Binding-site contacts:
Ligand atom O6 contacts residue GLU20 of chain 1.A at 2.7 Å (salt-bridge).
Ligand atom C6 contacts residue GLU20 of chain 1.A at 3.6 Å.
Ligand atom O4 contacts residue THR71 of chain 1.A at 2.6 Å (h-bond).
Ligand atom O3 contacts residue GLN172 of chain 1.A at 3.7 Å.
Ligand atom C4 contacts residue GLN172 of chain 1.A at 3.4 Å.
Ligand atom C6 contacts residue ASP168 of chain 1.A at 3.5 Å.
Ligand atom O3 contacts residue TRP46 of chain 1.A at 3.6 Å.
Ligand atom C3 contacts residue GLY276 of chain 1.A at 3.3 Å.
Ligand atom O3 contacts residue TYR120 of chain 1.A at 2.8 Å (h-bond).
Ligand atom O2 contacts residue TRP243 of chain 1.A at 3.7 Å.
Ligand atom C3 contacts residue TYR120 of chain 1.A at 3.7 Å (hydrophobic).
Ligand atom C4 contacts residue GLU171 of chain 1.A at 3.5 Å.
Ligand atom O4 contacts residue GLN172 of chain 1.A at 2.6 Å (h-bond).
Ligand atom O4 contacts residue ASN170 of chain 1.A at 3.7 Å.
Ligand atom O6 contacts residue ASP168 of chain 1.A at 2.8 Å (salt-bridge).
Ligand atom C2 contacts residue GLU122 of chain 1.A at 3.2 Å.
Ligand atom O4 contacts residue GLY69 of chain 1.A at 3.3 Å.
Ligand atom O3 contacts residue GLY275 of chain 1.A at 3.4 Å.
Ligand atom C5 contacts residue TRP46 of chain 1.A at 3.6 Å (hydrophobic).
Ligand atom O6 contacts residue GLN172 of chain 1.A at 3.5 Å (h-bond).
Ligand atom C5 contacts residue TRP243 of chain 1.A at 3.5 Å (hydrophobic).
Ligand atom O6 contacts residue TRP46 of chain 1.A at 3.4 Å (h-bond).
Ligand atom O2 contacts residue GLY276 of chain 1.A at 3.0 Å (h-bond).
Ligand atom O5 contacts residue TRP46 of chain 1.A at 3.3 Å.
Ligand atom O2 contacts residue TRP46 of chain 1.A at 3.7 Å.
Ligand atom C6 contacts residue TRP72 of chain 1.A at 3.4 Å (hydrophobic).
Ligand atom C4 contacts residue TYR120 of chain 1.A at 3.6 Å (hydrophobic).
Ligand atom O4 contacts residue THR70 of chain 1.A at 3.3 Å (h-bond).
Ligand atom C4 contacts residue GLU20 of chain 1.A at 3.5 Å.
Ligand atom O2 contacts residue GLU122 of chain 1.A at 2.5 Å (salt-bridge).
Ligand atom O3 contacts residue THR70 of chain 1.A at 2.8 Å (h-bond).
Ligand atom C6 contacts residue GLU171 of chain 1.A at 3.6 Å.
Ligand atom O4 contacts residue TRP243 of chain 1.A at 3.5 Å.
Ligand atom O4 contacts residue TYR120 of chain 1.A at 3.8 Å.
Ligand atom C4 contacts residue THR71 of chain 1.A at 3.5 Å.
Ligand atom O4 contacts residue GLU20 of chain 1.A at 2.6 Å (salt-bridge).
Ligand atom C6 contacts residue TRP243 of chain 1.A at 3.5 Å (hydrophobic).
Ligand atom O1 contacts residue TRP243 of chain 1.A at 2.9 Å (h-bond).
Ligand atom O3 contacts residue GLY276 of chain 1.A at 3.3 Å (h-bond).
Ligand atom C2 contacts residue TRP46 of chain 1.A at 3.7 Å (hydrophobic).

The protein below binds the small molecule below.
Small molecule (SMILES): OC[C@H]1O[C@@H](O[C@H]2[C@H](O[C@H]3[C@H](O[C@@H]4[C@@H](O)[C@H](O)[C@@H](CO)O[C@@H]4O)O[C@H](CO)[C@@H](O)[C@@H]3O)O[C@H](CO)[C@@H](O)[C@@H]2O)[C@H](O)[C@@H](O)[C@@H]1O

Sequence of chain 1.A:
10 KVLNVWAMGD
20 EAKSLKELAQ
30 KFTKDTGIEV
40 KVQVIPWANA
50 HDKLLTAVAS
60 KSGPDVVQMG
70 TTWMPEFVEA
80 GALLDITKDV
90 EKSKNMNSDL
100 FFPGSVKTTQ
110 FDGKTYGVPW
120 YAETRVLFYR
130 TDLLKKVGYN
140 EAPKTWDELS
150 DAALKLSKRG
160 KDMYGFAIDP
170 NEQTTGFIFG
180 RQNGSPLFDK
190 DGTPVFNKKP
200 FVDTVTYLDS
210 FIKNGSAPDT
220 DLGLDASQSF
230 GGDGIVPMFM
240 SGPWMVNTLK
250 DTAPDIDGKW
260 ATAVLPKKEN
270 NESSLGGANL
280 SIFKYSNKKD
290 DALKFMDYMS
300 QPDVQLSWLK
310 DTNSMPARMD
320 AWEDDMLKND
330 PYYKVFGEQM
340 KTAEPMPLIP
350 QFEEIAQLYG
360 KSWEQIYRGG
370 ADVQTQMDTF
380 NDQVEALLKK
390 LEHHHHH